Sequence of chain 1.A:
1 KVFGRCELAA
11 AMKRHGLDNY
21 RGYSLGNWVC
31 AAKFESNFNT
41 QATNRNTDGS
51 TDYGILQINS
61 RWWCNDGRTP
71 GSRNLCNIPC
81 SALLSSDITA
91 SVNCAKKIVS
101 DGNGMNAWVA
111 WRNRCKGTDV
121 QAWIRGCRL

Binding-site contacts:
Ligand atom N21 contacts residue ASP87 of chain 1.A at 3.9 Å.
Ligand atom N21 contacts residue THR89 of chain 1.A at 4.4 Å.
Ligand atom N18 contacts residue HIS15 of chain 1.A at 3.1 Å.
Ligand atom PT contacts residue ARG14 of chain 1.A at 3.8 Å.
Ligand atom PT contacts residue THR89 of chain 1.A at 4.4 Å.
Ligand atom N18 contacts residue ARG14 of chain 1.A at 3.0 Å (salt-bridge).
Ligand atom PT contacts residue HIS15 of chain 1.A at 2.4 Å.
Ligand atom N21 contacts residue HIS15 of chain 1.A at 3.0 Å (h-bond).

This protein binds this small molecule.
Small molecule (SMILES): CN[Pt](Cl)(Cl)N(C)C